Sequence of chain 1.A:
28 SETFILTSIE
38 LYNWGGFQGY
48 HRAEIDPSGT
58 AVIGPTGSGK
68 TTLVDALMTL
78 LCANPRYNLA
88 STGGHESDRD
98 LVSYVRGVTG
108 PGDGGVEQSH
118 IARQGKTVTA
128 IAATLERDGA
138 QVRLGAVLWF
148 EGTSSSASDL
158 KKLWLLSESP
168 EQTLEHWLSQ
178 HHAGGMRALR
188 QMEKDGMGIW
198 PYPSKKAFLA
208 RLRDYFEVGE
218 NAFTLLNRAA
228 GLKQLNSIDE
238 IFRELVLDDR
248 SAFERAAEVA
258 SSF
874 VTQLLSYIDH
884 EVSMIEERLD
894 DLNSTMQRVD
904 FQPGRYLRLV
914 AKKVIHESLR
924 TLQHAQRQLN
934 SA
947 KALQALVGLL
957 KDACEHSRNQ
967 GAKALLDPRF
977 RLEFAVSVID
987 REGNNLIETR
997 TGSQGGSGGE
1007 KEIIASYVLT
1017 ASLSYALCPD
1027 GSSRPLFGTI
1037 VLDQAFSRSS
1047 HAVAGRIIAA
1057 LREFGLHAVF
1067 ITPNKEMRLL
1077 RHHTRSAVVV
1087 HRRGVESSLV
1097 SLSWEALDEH

This small molecule binds to this protein.
Small molecule (SMILES): Nc1ncnc2c1ncn2[C@@H]1O[C@H](COP(=O)(O)OP(=O)(O)OP(O)(O)=S)[C@@H](O)[C@H]1O

Binding-site contacts:
Ligand atom PB contacts residue MG1 of chain 1.G at 3.5 Å.
Ligand atom PB contacts residue SER1003 of chain 1.B at 3.5 Å.
Ligand atom N3 contacts residue GLY107 of chain 1.A at 3.5 Å (h-bond).
Ligand atom N6 contacts residue VAL105 of chain 1.A at 3.7 Å.
Ligand atom O1A contacts residue GLY64 of chain 1.A at 3.5 Å.
Ligand atom O2G contacts residue GLY1004 of chain 1.B at 3.7 Å.
Ligand atom O3' contacts residue ARG1088 of chain 1.A at 3.1 Å (salt-bridge).
Ligand atom O1A contacts residue SER65 of chain 1.A at 2.9 Å (h-bond).
Ligand atom O3A contacts residue SER1003 of chain 1.B at 3.4 Å (h-bond).
Ligand atom O2G contacts residue MG1 of chain 1.G at 2.4 Å.
Ligand atom O2B contacts residue THR68 of chain 1.A at 2.3 Å (h-bond).
Ligand atom C6 contacts residue VAL105 of chain 1.A at 3.5 Å (hydrophobic).
Ligand atom O2A contacts residue THR69 of chain 1.A at 3.1 Å (h-bond).
Ligand atom O2A contacts residue THR68 of chain 1.A at 3.5 Å (h-bond).
Ligand atom C2 contacts residue GLY107 of chain 1.A at 3.7 Å.
Ligand atom O2G contacts residue SER1003 of chain 1.B at 3.6 Å.
Ligand atom O3B contacts residue SER1003 of chain 1.B at 2.6 Å (h-bond).
Ligand atom S1G contacts residue SER1003 of chain 1.B at 2.9 Å (h-bond).
Ligand atom S1G contacts residue THR63 of chain 1.A at 3.2 Å (h-bond).
Ligand atom O1B contacts residue THR68 of chain 1.A at 3.6 Å.
Ligand atom O1A contacts residue GLY66 of chain 1.A at 2.5 Å (h-bond).
Ligand atom O3' contacts residue GLU1006 of chain 1.B at 3.8 Å.
Ligand atom S1G contacts residue GLY1005 of chain 1.B at 2.9 Å (h-bond).
Ligand atom N1 contacts residue VAL105 of chain 1.A at 3.5 Å.
Ligand atom O2A contacts residue GLY66 of chain 1.A at 3.4 Å.
Ligand atom O1B contacts residue LYS67 of chain 1.A at 2.9 Å (salt-bridge).
Ligand atom C2 contacts residue GLY1001 of chain 1.B at 3.7 Å.
Ligand atom O3B contacts residue GLY64 of chain 1.A at 3.2 Å (h-bond).
Ligand atom O1B contacts residue GLY66 of chain 1.A at 3.3 Å (h-bond).
Ligand atom PG contacts residue SER1003 of chain 1.B at 3.1 Å.
Ligand atom S1G contacts residue GLY1004 of chain 1.B at 3.5 Å (h-bond).
Ligand atom O1B contacts residue SER65 of chain 1.A at 3.8 Å.
Ligand atom N6 contacts residue SER100 of chain 1.A at 3.6 Å (h-bond).
Ligand atom N6 contacts residue ARG96 of chain 1.A at 3.6 Å.
Ligand atom C3' contacts residue GLU1006 of chain 1.B at 3.5 Å.
Ligand atom PG contacts residue MG1 of chain 1.G at 3.8 Å.
Ligand atom O2B contacts residue MG1 of chain 1.G at 1.9 Å.
Ligand atom PA contacts residue GLY66 of chain 1.A at 3.6 Å.
Ligand atom O3G contacts residue LYS67 of chain 1.A at 2.8 Å (salt-bridge).
Ligand atom PB contacts residue THR68 of chain 1.A at 3.5 Å.

Sequence of chain 1.B:
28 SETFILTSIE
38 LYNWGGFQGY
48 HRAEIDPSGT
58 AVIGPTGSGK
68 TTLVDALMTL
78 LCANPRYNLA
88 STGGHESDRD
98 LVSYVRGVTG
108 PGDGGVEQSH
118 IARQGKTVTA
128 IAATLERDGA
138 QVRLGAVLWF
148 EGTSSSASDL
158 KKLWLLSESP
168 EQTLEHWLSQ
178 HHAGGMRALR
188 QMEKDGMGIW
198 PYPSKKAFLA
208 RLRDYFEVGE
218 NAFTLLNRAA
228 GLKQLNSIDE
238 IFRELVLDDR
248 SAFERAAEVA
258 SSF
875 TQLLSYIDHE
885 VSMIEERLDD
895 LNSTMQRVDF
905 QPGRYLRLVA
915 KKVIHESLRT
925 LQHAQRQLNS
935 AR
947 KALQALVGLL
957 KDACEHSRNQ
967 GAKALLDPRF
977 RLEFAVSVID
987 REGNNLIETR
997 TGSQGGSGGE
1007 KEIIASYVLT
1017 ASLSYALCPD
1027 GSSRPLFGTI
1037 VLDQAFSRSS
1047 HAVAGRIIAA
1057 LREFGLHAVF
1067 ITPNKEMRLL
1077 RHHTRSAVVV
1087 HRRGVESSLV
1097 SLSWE